Binding-site contacts:
Ligand atom C38 contacts residue PRO358 of chain 1.B at 4.1 Å (hydrophobic).
Ligand atom C47 contacts residue ARG276 of chain 1.B at 3.6 Å.
Ligand atom C41 contacts residue VAL23 of chain 1.B at 3.8 Å (hydrophobic).
Ligand atom C40 contacts residue SER234 of chain 1.B at 3.9 Å.
Ligand atom O01 contacts residue HIS227 of chain 1.B at 4.0 Å.
Ligand atom C33 contacts residue GLU22 of chain 1.B at 3.8 Å.
Ligand atom O05 contacts residue LEU361 of chain 1.B at 3.2 Å.
Ligand atom C41 contacts residue PRO358 of chain 1.B at 4.1 Å (hydrophobic).
Ligand atom C08 contacts residue ASP224 of chain 1.B at 4.0 Å.
Ligand atom C32 contacts residue VAL23 of chain 1.B at 3.5 Å (hydrophobic).
Ligand atom C35 contacts residue ASP26 of chain 1.B at 3.2 Å.
Ligand atom C07 contacts residue HIS227 of chain 1.B at 3.6 Å.
Ligand atom O08 contacts residue ARG276 of chain 1.B at 3.3 Å (salt-bridge).
Ligand atom C44 contacts residue GLY360 of chain 1.B at 3.9 Å.
Ligand atom O02 contacts residue HIS227 of chain 1.B at 4.2 Å.
Ligand atom C42 contacts residue VAL23 of chain 1.B at 3.6 Å (hydrophobic).
Ligand atom O06 contacts residue THR274 of chain 1.B at 4.0 Å.
Ligand atom C41 contacts residue SER234 of chain 1.B at 4.1 Å.
Ligand atom C16 contacts residue LEU361 of chain 1.B at 3.9 Å (hydrophobic).
Ligand atom C39 contacts residue ALA231 of chain 1.B at 4.0 Å (hydrophobic).
Ligand atom C06 contacts residue LEU228 of chain 1.B at 4.1 Å (hydrophobic).
Ligand atom C40 contacts residue PRO358 of chain 1.B at 3.6 Å (hydrophobic).
Ligand atom O14 contacts residue HIS227 of chain 1.B at 3.1 Å (h-bond).
Ligand atom C07 contacts residue ASP224 of chain 1.B at 3.4 Å.
Ligand atom C13 contacts residue LEU273 of chain 1.B at 3.5 Å (hydrophobic).
Ligand atom C04 contacts residue HIS227 of chain 1.B at 4.0 Å.
Ligand atom O14 contacts residue VAL23 of chain 1.B at 4.0 Å.
Ligand atom C13 contacts residue PRO272 of chain 1.B at 3.9 Å (hydrophobic).
Ligand atom C40 contacts residue ARG318 of chain 1.B at 3.8 Å.
Ligand atom C13 contacts residue PHE270 of chain 1.B at 4.0 Å (hydrophobic).
Ligand atom C06 contacts residue HIS227 of chain 1.B at 3.3 Å.
Ligand atom C30 contacts residue VAL23 of chain 1.B at 3.9 Å (hydrophobic).
Ligand atom C35 contacts residue GLU22 of chain 1.B at 3.9 Å.
Ligand atom C34 contacts residue GLU22 of chain 1.B at 3.6 Å.
Ligand atom C06 contacts residue ASP224 of chain 1.B at 4.0 Å.
Ligand atom C39 contacts residue PRO358 of chain 1.B at 3.6 Å (hydrophobic).
Ligand atom C36 contacts residue ASP26 of chain 1.B at 3.8 Å.
Ligand atom O07 contacts residue THR274 of chain 1.B at 3.7 Å.
Ligand atom C05 contacts residue HIS227 of chain 1.B at 3.6 Å.
Ligand atom C31 contacts residue VAL23 of chain 1.B at 3.8 Å (hydrophobic).

A protein and the small-molecule ligand that binds it are described below.
Small molecule (SMILES): CC(=O)O[C@H]1C(=O)[C@@]2(C)[C@H]([C@H](OC(=O)c3ccccc3)[C@]3(O)C[C@H](OC(=O)[C@H](O)[C@@H](NC(=O)c4ccccc4)c4ccccc4)C(C)=C1C3(C)C)[C@]1(OC(C)=O)CO[C@@H]1C[C@@H]2O

Sequence of chain 1.B:
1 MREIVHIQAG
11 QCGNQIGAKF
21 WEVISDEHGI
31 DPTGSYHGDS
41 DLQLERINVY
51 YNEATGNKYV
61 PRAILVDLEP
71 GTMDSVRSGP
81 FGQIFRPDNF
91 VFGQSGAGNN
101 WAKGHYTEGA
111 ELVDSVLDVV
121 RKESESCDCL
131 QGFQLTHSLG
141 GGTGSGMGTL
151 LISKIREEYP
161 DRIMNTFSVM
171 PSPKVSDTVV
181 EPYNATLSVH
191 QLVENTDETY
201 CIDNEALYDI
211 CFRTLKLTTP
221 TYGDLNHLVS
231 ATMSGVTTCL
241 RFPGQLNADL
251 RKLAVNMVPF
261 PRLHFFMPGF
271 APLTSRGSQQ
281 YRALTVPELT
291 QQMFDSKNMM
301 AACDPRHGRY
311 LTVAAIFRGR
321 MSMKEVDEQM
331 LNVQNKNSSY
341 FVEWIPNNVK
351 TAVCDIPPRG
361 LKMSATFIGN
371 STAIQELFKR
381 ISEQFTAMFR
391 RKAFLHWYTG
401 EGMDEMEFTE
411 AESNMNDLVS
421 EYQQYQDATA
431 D